Binding-site contacts:
Ligand atom O19 contacts residue GLY234 of chain 2.A at 3.4 Å (h-bond).
Ligand atom O19 contacts residue GLY213 of chain 2.A at 3.4 Å (h-bond).
Ligand atom C3 contacts residue LEU100 of chain 2.A at 3.7 Å (hydrophobic).
Ligand atom C4 contacts residue PHE212 of chain 2.A at 3.5 Å (hydrophobic).
Ligand atom C12 contacts residue GLU49 of chain 2.A at 3.5 Å.
Ligand atom O20 contacts residue GLY213 of chain 2.A at 3.2 Å (h-bond).
Ligand atom C6 contacts residue ALA59 of chain 2.A at 3.7 Å (hydrophobic).
Ligand atom C3 contacts residue TYR175 of chain 2.A at 3.6 Å (hydrophobic).
Ligand atom C12 contacts residue TYR175 of chain 2.A at 3.2 Å (hydrophobic).
Ligand atom F11 contacts residue ILE153 of chain 2.A at 3.5 Å.
Ligand atom O7 contacts residue ALA129 of chain 2.A at 3.5 Å.
Ligand atom O21 contacts residue GLY234 of chain 2.A at 3.5 Å.
Ligand atom C16 contacts residue PHE212 of chain 2.A at 3.6 Å (hydrophobic).
Ligand atom C5 contacts residue PHE212 of chain 2.A at 3.5 Å (hydrophobic).
Ligand atom F10 contacts residue ALA129 of chain 2.A at 3.2 Å.
Ligand atom C4 contacts residue LEU100 of chain 2.A at 3.3 Å (hydrophobic).
Ligand atom O17 contacts residue GLY234 of chain 2.A at 3.1 Å (h-bond).
Ligand atom C3 contacts residue PHE212 of chain 2.A at 3.8 Å (hydrophobic).
Ligand atom C12 contacts residue LEU100 of chain 2.A at 3.5 Å (hydrophobic).
Ligand atom O20 contacts residue PHE212 of chain 2.A at 3.1 Å.
Ligand atom O14 contacts residue TYR175 of chain 2.A at 2.6 Å (h-bond).
Ligand atom F10 contacts residue LEU127 of chain 2.A at 3.6 Å.
Ligand atom P18 contacts residue GLY234 of chain 2.A at 3.8 Å.
Ligand atom F10 contacts residue ILE153 of chain 2.A at 3.3 Å.
Ligand atom P18 contacts residue SER235 of chain 2.A at 3.4 Å.
Ligand atom F9 contacts residue ALA59 of chain 2.A at 3.4 Å.
Ligand atom C4 contacts residue TYR175 of chain 2.A at 3.7 Å (hydrophobic).
Ligand atom C2 contacts residue LEU100 of chain 2.A at 3.7 Å (hydrophobic).
Ligand atom O14 contacts residue GLU49 of chain 2.A at 2.7 Å (salt-bridge).
Ligand atom C16 contacts residue TYR175 of chain 2.A at 3.4 Å (hydrophobic).
Ligand atom O19 contacts residue SER235 of chain 2.A at 3.4 Å (h-bond).
Ligand atom C5 contacts residue LEU100 of chain 2.A at 3.5 Å (hydrophobic).
Ligand atom C15 contacts residue GLY234 of chain 2.A at 3.4 Å.
Ligand atom C5 contacts residue ASP60 of chain 2.A at 3.7 Å.
Ligand atom F9 contacts residue PRO18 of chain 2.B at 3.1 Å.
Ligand atom O21 contacts residue SER235 of chain 2.A at 2.3 Å (h-bond).
Ligand atom C6 contacts residue PHE212 of chain 2.A at 3.7 Å (hydrophobic).
Ligand atom C8 contacts residue ALA129 of chain 2.A at 3.6 Å (hydrophobic).
Ligand atom F9 contacts residue ALA129 of chain 2.A at 3.0 Å.
Ligand atom O7 contacts residue ALA59 of chain 2.A at 3.3 Å.

Sequence of chain 2.B:
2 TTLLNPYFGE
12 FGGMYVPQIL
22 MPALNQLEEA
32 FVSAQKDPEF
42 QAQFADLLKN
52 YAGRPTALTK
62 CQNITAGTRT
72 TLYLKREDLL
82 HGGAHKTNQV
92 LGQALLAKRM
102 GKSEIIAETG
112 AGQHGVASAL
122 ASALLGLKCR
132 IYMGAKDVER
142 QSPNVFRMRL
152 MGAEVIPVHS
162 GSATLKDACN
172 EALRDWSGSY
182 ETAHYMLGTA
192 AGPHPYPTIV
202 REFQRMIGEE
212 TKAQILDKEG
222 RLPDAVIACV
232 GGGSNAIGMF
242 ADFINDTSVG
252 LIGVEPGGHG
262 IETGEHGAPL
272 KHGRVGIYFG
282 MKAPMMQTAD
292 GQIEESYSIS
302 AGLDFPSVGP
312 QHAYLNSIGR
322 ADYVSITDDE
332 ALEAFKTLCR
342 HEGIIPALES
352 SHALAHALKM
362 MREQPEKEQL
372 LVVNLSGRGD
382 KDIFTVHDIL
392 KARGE

This small molecule binds to this protein.
Small molecule (SMILES): O=C(NCCOP(=O)(O)O)c1ccc(OC(F)(F)F)cc1

Sequence of chain 2.A:
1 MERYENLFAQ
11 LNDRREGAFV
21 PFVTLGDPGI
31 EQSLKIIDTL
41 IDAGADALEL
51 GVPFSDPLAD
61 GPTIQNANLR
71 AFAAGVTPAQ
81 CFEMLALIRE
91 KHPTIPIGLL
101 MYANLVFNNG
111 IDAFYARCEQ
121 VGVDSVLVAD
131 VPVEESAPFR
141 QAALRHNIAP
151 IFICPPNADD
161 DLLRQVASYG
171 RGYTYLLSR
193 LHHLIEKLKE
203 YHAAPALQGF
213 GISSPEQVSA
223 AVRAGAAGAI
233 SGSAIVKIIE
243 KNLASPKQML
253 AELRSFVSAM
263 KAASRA